Sequence of chain 1.A:
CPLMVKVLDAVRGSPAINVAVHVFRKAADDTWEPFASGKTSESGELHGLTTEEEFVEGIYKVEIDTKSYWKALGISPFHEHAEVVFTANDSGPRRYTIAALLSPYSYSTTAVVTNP

Sequence of chain 1.B:
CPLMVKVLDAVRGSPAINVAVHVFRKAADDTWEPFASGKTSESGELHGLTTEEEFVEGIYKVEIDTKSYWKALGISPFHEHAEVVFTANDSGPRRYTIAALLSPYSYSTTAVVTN

Sequence of chain 2.A:
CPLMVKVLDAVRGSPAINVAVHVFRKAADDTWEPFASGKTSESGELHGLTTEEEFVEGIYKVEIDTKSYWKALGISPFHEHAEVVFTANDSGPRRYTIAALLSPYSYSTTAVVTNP

This protein binds this small molecule.
Small molecule (SMILES): CC1=C(CC(=O)O)c2cc(F)ccc2/C1=C\c1ccc([S@@](C)=O)cc1

Binding-site contacts:
Ligand atom C10 contacts residue SUZ1 of chain 2.C at 0.6 Å.
Ligand atom C20 contacts residue SUZ1 of chain 2.C at 1.5 Å.
Ligand atom C16 contacts residue SUZ1 of chain 2.C at 1.2 Å.
Ligand atom C19 contacts residue THR119 of chain 1.A at 3.0 Å.
Ligand atom C2 contacts residue SUZ1 of chain 2.C at 0.9 Å.
Ligand atom S contacts residue SUZ1 of chain 2.C at 0.9 Å.
Ligand atom C1 contacts residue SER117 of chain 1.A at 3.3 Å.
Ligand atom C8 contacts residue SUZ1 of chain 2.C at 0.6 Å.
Ligand atom C20 contacts residue SER117 of chain 1.A at 1.8 Å.
Ligand atom C4 contacts residue SUZ1 of chain 2.C at 1.5 Å.
Ligand atom O2 contacts residue SUZ1 of chain 2.C at 2.0 Å.
Ligand atom S contacts residue SER117 of chain 2.A at 3.0 Å (h-bond).
Ligand atom O3 contacts residue SUZ1 of chain 2.C at 1.8 Å (h-bond).
Ligand atom C1 contacts residue SUZ1 of chain 2.C at 0.9 Å.
Ligand atom O3 contacts residue LYS15 of chain 2.A at 2.9 Å (salt-bridge).
Ligand atom C11 contacts residue SUZ1 of chain 2.C at 0.6 Å.
Ligand atom C1 contacts residue SUZ1 of chain 2.D at 2.8 Å.
Ligand atom F contacts residue ALA109 of chain 2.A at 2.8 Å.
Ligand atom C20 contacts residue THR119 of chain 1.A at 3.0 Å.
Ligand atom C15 contacts residue SUZ1 of chain 2.C at 1.2 Å.
Ligand atom C9 contacts residue SUZ1 of chain 2.C at 0.7 Å.
Ligand atom C13 contacts residue SUZ1 of chain 2.C at 0.6 Å.
Ligand atom C5 contacts residue SUZ1 of chain 2.C at 1.7 Å.
Ligand atom O1 contacts residue SUZ1 of chain 2.C at 1.4 Å.
Ligand atom C1 contacts residue SUZ1 of chain 1.D at 3.1 Å.
Ligand atom F contacts residue LYS15 of chain 2.A at 2.5 Å.
Ligand atom C19 contacts residue SUZ1 of chain 2.C at 2.1 Å.
Ligand atom C3 contacts residue SUZ1 of chain 2.C at 0.9 Å.
Ligand atom C18 contacts residue SUZ1 of chain 2.C at 0.6 Å.
Ligand atom C3 contacts residue SER117 of chain 2.A at 3.1 Å.
Ligand atom C17 contacts residue SUZ1 of chain 2.C at 0.7 Å.
Ligand atom C7 contacts residue SUZ1 of chain 2.C at 0.6 Å.
Ligand atom O1 contacts residue SER117 of chain 1.A at 2.8 Å (h-bond).
Ligand atom S contacts residue SER117 of chain 1.A at 2.9 Å (h-bond).
Ligand atom C2 contacts residue SER117 of chain 1.A at 2.5 Å.
Ligand atom C6 contacts residue SUZ1 of chain 2.C at 0.7 Å.
Ligand atom C14 contacts residue SUZ1 of chain 2.C at 0.7 Å.
Ligand atom C19 contacts residue SER117 of chain 1.A at 2.7 Å.
Ligand atom C12 contacts residue SUZ1 of chain 2.C at 1.2 Å.
Ligand atom F contacts residue SUZ1 of chain 2.C at 1.8 Å.